The small molecule below binds the protein below.
Small molecule (SMILES): CC(=O)N[C@@H]1[C@@H](O)[C@H](O)[C@@H](CO)O[C@H]1O

Sequence of chain 1.A:
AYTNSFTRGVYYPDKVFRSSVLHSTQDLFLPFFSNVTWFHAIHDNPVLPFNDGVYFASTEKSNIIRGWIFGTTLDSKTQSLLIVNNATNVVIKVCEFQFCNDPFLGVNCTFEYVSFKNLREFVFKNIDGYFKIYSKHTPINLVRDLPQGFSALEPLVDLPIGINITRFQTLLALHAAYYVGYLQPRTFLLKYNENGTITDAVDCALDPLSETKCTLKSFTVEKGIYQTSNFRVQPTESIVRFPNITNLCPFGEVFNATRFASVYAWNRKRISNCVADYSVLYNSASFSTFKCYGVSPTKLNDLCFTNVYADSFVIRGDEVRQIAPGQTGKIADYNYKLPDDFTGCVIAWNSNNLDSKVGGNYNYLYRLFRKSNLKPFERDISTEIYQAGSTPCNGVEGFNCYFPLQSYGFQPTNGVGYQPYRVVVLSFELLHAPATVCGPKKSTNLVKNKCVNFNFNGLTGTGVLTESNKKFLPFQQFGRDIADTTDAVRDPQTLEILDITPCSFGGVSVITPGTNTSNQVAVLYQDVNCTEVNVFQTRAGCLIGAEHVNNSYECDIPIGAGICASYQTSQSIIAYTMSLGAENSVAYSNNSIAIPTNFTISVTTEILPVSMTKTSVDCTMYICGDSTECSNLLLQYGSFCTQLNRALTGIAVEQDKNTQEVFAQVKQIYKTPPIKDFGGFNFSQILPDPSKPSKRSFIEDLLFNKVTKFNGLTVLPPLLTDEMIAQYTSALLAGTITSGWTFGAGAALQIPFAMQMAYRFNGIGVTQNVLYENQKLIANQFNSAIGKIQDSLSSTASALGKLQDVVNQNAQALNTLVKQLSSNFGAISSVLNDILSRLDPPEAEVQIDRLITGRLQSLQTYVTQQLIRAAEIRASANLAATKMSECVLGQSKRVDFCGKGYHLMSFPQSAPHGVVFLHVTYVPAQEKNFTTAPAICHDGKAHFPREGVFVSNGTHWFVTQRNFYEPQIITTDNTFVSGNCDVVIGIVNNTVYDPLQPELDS

Binding-site contacts:
Ligand atom O5 contacts residue THR618 of chain 1.A at 3.7 Å.
Ligand atom C3 contacts residue ASN616 of chain 1.A at 3.8 Å.
Ligand atom C8 contacts residue GLN644 of chain 1.A at 3.7 Å.
Ligand atom N2 contacts residue ASN616 of chain 1.A at 2.9 Å (h-bond).
Ligand atom C5 contacts residue ASN616 of chain 1.A at 3.7 Å.
Ligand atom C2 contacts residue ASN616 of chain 1.A at 2.5 Å.
Ligand atom O7 contacts residue ASN616 of chain 1.A at 3.3 Å (h-bond).
Ligand atom C7 contacts residue ASN616 of chain 1.A at 3.3 Å.
Ligand atom C1 contacts residue THR618 of chain 1.A at 4.1 Å.
Ligand atom C4 contacts residue ASN616 of chain 1.A at 4.2 Å.
Ligand atom O5 contacts residue ASN616 of chain 1.A at 2.4 Å (h-bond).
Ligand atom C8 contacts residue ASN616 of chain 1.A at 4.4 Å.
Ligand atom C1 contacts residue ASN616 of chain 1.A at 1.4 Å.
Ligand atom C5 contacts residue THR618 of chain 1.A at 4.4 Å.